Sequence of chain 1.A:
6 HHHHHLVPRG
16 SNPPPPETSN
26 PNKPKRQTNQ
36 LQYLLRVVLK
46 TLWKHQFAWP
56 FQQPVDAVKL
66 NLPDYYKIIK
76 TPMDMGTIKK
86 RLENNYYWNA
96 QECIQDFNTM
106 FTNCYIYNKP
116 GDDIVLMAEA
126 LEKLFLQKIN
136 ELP

Binding-site contacts:
Ligand atom SAP contacts residue LEU65 of chain 1.A at 3.9 Å.
Ligand atom CAU contacts residue MET122 of chain 1.A at 3.9 Å (hydrophobic).
Ligand atom CAJ contacts residue ILE119 of chain 1.A at 3.9 Å (hydrophobic).
Ligand atom CAT contacts residue TRP54 of chain 1.A at 3.4 Å (hydrophobic).
Ligand atom CAA contacts residue ILE119 of chain 1.A at 4.0 Å (hydrophobic).
Ligand atom CAE contacts residue ILE119 of chain 1.A at 4.0 Å (hydrophobic).
Ligand atom CAH contacts residue ASN113 of chain 1.A at 3.8 Å.
Ligand atom NAK contacts residue VAL60 of chain 1.A at 4.0 Å.
Ligand atom CAU contacts residue ILE119 of chain 1.A at 4.0 Å (hydrophobic).
Ligand atom CAU contacts residue ASP118 of chain 1.A at 3.8 Å.
Ligand atom CAB contacts residue LEU65 of chain 1.A at 3.9 Å (hydrophobic).
Ligand atom OAR contacts residue LEU65 of chain 1.A at 3.6 Å.
Ligand atom CAH contacts residue LEU67 of chain 1.A at 4.1 Å (hydrophobic).
Ligand atom CAN contacts residue PRO55 of chain 1.A at 3.9 Å (hydrophobic).
Ligand atom OAO contacts residue TYR70 of chain 1.A at 3.6 Å.
Ligand atom CAJ contacts residue ASN113 of chain 1.A at 4.1 Å.
Ligand atom CAA contacts residue LEU65 of chain 1.A at 3.9 Å (hydrophobic).
Ligand atom CAL contacts residue ASN113 of chain 1.A at 3.9 Å.
Ligand atom CAB contacts residue PRO55 of chain 1.A at 3.8 Å (hydrophobic).
Ligand atom CAN contacts residue PHE56 of chain 1.A at 3.4 Å (hydrophobic).
Ligand atom CAI contacts residue ASN113 of chain 1.A at 3.1 Å.
Ligand atom CAF contacts residue ILE119 of chain 1.A at 3.8 Å (hydrophobic).
Ligand atom CAM contacts residue VAL60 of chain 1.A at 3.3 Å (hydrophobic).
Ligand atom OAQ contacts residue LEU65 of chain 1.A at 3.6 Å.
Ligand atom OAO contacts residue TYR112 of chain 1.A at 4.0 Å.
Ligand atom NAK contacts residue ILE119 of chain 1.A at 4.0 Å.
Ligand atom CAN contacts residue ILE119 of chain 1.A at 3.7 Å (hydrophobic).
Ligand atom CAE contacts residue LEU67 of chain 1.A at 4.0 Å (hydrophobic).
Ligand atom CAI contacts residue TYR112 of chain 1.A at 4.1 Å (hydrophobic).
Ligand atom OAQ contacts residue TRP54 of chain 1.A at 3.3 Å.
Ligand atom CAI contacts residue LEU67 of chain 1.A at 3.9 Å (hydrophobic).
Ligand atom CAI contacts residue ILE119 of chain 1.A at 3.9 Å (hydrophobic).
Ligand atom CAA contacts residue PRO55 of chain 1.A at 3.6 Å (hydrophobic).
Ligand atom CAL contacts residue ILE119 of chain 1.A at 3.9 Å (hydrophobic).
Ligand atom CAJ contacts residue LEU67 of chain 1.A at 3.9 Å (hydrophobic).
Ligand atom CAC contacts residue LEU65 of chain 1.A at 4.0 Å (hydrophobic).
Ligand atom CAF contacts residue LEU65 of chain 1.A at 4.3 Å (hydrophobic).
Ligand atom CAM contacts residue PRO55 of chain 1.A at 4.0 Å (hydrophobic).
Ligand atom NAS contacts residue TRP54 of chain 1.A at 4.3 Å.
Ligand atom OAO contacts residue ASN113 of chain 1.A at 3.1 Å (h-bond).

The small molecule below binds the protein below.
Small molecule (SMILES): CCNS(=O)(=O)c1ccc2c3c(cccc13)C(=O)N2CC